Binding-site contacts:
Ligand atom CAO contacts residue LEU146 of chain 1.A at 4.0 Å (hydrophobic).
Ligand atom CAH contacts residue GLY97 of chain 1.A at 4.0 Å.
Ligand atom NAA contacts residue LEU146 of chain 1.A at 3.8 Å.
Ligand atom CAN contacts residue LEU26 of chain 1.A at 3.9 Å (hydrophobic).
Ligand atom NAK contacts residue TYR93 of chain 1.A at 3.9 Å.
Ligand atom NAK contacts residue GLU92 of chain 1.A at 4.1 Å.
Ligand atom CAD contacts residue SER95 of chain 1.A at 3.3 Å.
Ligand atom CAN contacts residue GLY97 of chain 1.A at 3.7 Å.
Ligand atom CAH contacts residue MET94 of chain 1.A at 2.9 Å (hydrophobic).
Ligand atom NAA contacts residue ALA46 of chain 1.A at 3.4 Å.
Ligand atom CAF contacts residue SER95 of chain 1.A at 3.8 Å.
Ligand atom NAK contacts residue MET94 of chain 1.A at 2.9 Å (h-bond).
Ligand atom NAJ contacts residue LEU146 of chain 1.A at 3.5 Å.
Ligand atom CAE contacts residue GLY97 of chain 1.A at 3.8 Å.
Ligand atom CAN contacts residue MET94 of chain 1.A at 3.8 Å (hydrophobic).
Ligand atom CAL contacts residue MET94 of chain 1.A at 3.9 Å (hydrophobic).
Ligand atom NAK contacts residue ALA46 of chain 1.A at 3.8 Å.
Ligand atom CAE contacts residue LEU26 of chain 1.A at 4.2 Å (hydrophobic).
Ligand atom NAA contacts residue MET94 of chain 1.A at 4.0 Å.
Ligand atom CAL contacts residue GLU92 of chain 1.A at 3.8 Å.
Ligand atom CAD contacts residue LYS96 of chain 1.A at 4.1 Å.
Ligand atom CAC contacts residue LEU26 of chain 1.A at 4.1 Å (hydrophobic).
Ligand atom NAA contacts residue VAL76 of chain 1.A at 3.9 Å.
Ligand atom CAL contacts residue ALA46 of chain 1.A at 3.4 Å (hydrophobic).
Ligand atom CAM contacts residue MET94 of chain 1.A at 4.0 Å (hydrophobic).
Ligand atom NAA contacts residue GLU92 of chain 1.A at 2.8 Å (salt-bridge).
Ligand atom NAJ contacts residue ALA46 of chain 1.A at 3.8 Å.
Ligand atom NAK contacts residue LEU146 of chain 1.A at 4.0 Å.
Ligand atom CAF contacts residue GLY97 of chain 1.A at 3.5 Å.
Ligand atom CAL contacts residue LEU146 of chain 1.A at 3.5 Å (hydrophobic).
Ligand atom CAD contacts residue TYR93 of chain 1.A at 3.6 Å (hydrophobic).
Ligand atom CAM contacts residue LEU26 of chain 1.A at 3.9 Å (hydrophobic).
Ligand atom CAD contacts residue GLY97 of chain 1.A at 3.9 Å.
Ligand atom CAH contacts residue TYR93 of chain 1.A at 3.9 Å (hydrophobic).
Ligand atom NAA contacts residue THR91 of chain 1.A at 3.2 Å (h-bond).
Ligand atom CAF contacts residue TYR93 of chain 1.A at 3.5 Å (hydrophobic).
Ligand atom CAM contacts residue GLY97 of chain 1.A at 3.5 Å.
Ligand atom CAF contacts residue MET94 of chain 1.A at 3.3 Å (hydrophobic).
Ligand atom NAP contacts residue MET94 of chain 1.A at 3.6 Å.
Ligand atom CAG contacts residue VAL34 of chain 1.A at 3.9 Å (hydrophobic).

Sequence of chain 1.A:
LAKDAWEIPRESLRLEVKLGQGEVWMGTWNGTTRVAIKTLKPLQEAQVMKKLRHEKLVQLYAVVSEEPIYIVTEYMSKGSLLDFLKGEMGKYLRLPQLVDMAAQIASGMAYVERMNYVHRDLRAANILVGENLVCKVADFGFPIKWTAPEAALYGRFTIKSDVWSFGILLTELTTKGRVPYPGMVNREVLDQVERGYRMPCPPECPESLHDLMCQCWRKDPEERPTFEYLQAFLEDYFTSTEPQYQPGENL

This protein binds this small molecule.
Small molecule (SMILES): Nc1nc2cnc(-c3ccccc3)cn2n1